Sequence of chain 3.A:
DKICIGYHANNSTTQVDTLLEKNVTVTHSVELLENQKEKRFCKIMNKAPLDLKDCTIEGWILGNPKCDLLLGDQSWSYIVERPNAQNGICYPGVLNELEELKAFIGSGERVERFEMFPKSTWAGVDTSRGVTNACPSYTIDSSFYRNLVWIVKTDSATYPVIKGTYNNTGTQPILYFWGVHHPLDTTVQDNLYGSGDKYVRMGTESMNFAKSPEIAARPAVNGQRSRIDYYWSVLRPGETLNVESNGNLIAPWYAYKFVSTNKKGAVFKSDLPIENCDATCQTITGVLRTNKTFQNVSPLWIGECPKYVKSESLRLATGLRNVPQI

Binding-site contacts:
Ligand atom C4 contacts residue ASN167 of chain 3.A at 4.2 Å.
Ligand atom C8 contacts residue PRO219 of chain 2.A at 4.4 Å (hydrophobic).
Ligand atom C8 contacts residue THR240 of chain 3.A at 3.5 Å.
Ligand atom O7 contacts residue THR240 of chain 3.A at 4.0 Å.
Ligand atom C3 contacts residue ASN167 of chain 3.A at 3.8 Å.
Ligand atom N2 contacts residue ASN167 of chain 3.A at 3.1 Å (h-bond).
Ligand atom C5 contacts residue ASN167 of chain 3.A at 3.6 Å.
Ligand atom C7 contacts residue THR240 of chain 3.A at 3.5 Å.
Ligand atom C2 contacts residue ASN167 of chain 3.A at 2.5 Å.
Ligand atom C6 contacts residue THR169 of chain 3.A at 4.4 Å.
Ligand atom C7 contacts residue ASN167 of chain 3.A at 3.6 Å.
Ligand atom C8 contacts residue GLU205 of chain 3.A at 4.0 Å.
Ligand atom O7 contacts residue ASN167 of chain 3.A at 3.5 Å (h-bond).
Ligand atom O5 contacts residue THR169 of chain 3.A at 4.0 Å.
Ligand atom C1 contacts residue ASN167 of chain 3.A at 1.5 Å.
Ligand atom C1 contacts residue THR240 of chain 3.A at 4.2 Å.
Ligand atom N2 contacts residue THR240 of chain 3.A at 3.8 Å.
Ligand atom O5 contacts residue ASN167 of chain 3.A at 2.2 Å (h-bond).

Sequence of chain 2.A:
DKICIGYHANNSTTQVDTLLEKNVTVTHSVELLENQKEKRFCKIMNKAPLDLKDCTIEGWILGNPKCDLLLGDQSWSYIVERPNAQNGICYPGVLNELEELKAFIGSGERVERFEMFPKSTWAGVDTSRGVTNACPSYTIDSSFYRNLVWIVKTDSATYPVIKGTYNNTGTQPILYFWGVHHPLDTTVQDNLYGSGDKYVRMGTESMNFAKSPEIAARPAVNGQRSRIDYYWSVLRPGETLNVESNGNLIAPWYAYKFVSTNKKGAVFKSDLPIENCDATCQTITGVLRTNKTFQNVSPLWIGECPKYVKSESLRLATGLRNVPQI

A small-molecule ligand and the protein it binds are described below.
Small molecule (SMILES): CC(=O)N[C@@H]1[C@@H](O)[C@H](O)[C@@H](CO)O[C@H]1O